Binding-site contacts:
Ligand atom C1 contacts residue HIS1075 of chain 1.G at 4.2 Å.
Ligand atom C1 contacts residue PHE1077 of chain 1.G at 4.4 Å (hydrophobic).
Ligand atom C3 contacts residue ASN1072 of chain 1.G at 3.8 Å.
Ligand atom C4 contacts residue ASN1072 of chain 1.G at 4.3 Å.
Ligand atom N2 contacts residue HIS1075 of chain 1.G at 4.4 Å.
Ligand atom C8 contacts residue THR1074 of chain 1.G at 4.4 Å.
Ligand atom C5 contacts residue PHE1077 of chain 1.G at 4.0 Å (hydrophobic).
Ligand atom C5 contacts residue HIS1075 of chain 1.G at 4.0 Å.
Ligand atom C3 contacts residue HIS1075 of chain 1.G at 4.1 Å.
Ligand atom C8 contacts residue HIS1075 of chain 1.G at 3.9 Å.
Ligand atom O7 contacts residue HIS1075 of chain 1.G at 2.9 Å (h-bond).
Ligand atom O4 contacts residue HIS1075 of chain 1.G at 3.9 Å.
Ligand atom O5 contacts residue HIS1075 of chain 1.G at 4.3 Å.
Ligand atom O5 contacts residue PHE1077 of chain 1.G at 3.6 Å.
Ligand atom C7 contacts residue HIS1075 of chain 1.G at 3.5 Å.
Ligand atom C1 contacts residue ASN1072 of chain 1.G at 1.5 Å.
Ligand atom C5 contacts residue ASN1072 of chain 1.G at 3.7 Å.
Ligand atom C3 contacts residue THR1074 of chain 1.G at 4.5 Å.
Ligand atom N2 contacts residue ASN1072 of chain 1.G at 3.0 Å (h-bond).
Ligand atom C2 contacts residue ASN1072 of chain 1.G at 2.5 Å.
Ligand atom C8 contacts residue ASN1072 of chain 1.G at 4.4 Å.
Ligand atom C6 contacts residue PHE1077 of chain 1.G at 3.9 Å (hydrophobic).
Ligand atom O7 contacts residue ASN1072 of chain 1.G at 3.0 Å (h-bond).
Ligand atom N2 contacts residue THR1074 of chain 1.G at 3.8 Å.
Ligand atom C7 contacts residue ASN1072 of chain 1.G at 3.2 Å.
Ligand atom O5 contacts residue ASN1072 of chain 1.G at 2.3 Å (h-bond).

Sequence of chain 1.G:
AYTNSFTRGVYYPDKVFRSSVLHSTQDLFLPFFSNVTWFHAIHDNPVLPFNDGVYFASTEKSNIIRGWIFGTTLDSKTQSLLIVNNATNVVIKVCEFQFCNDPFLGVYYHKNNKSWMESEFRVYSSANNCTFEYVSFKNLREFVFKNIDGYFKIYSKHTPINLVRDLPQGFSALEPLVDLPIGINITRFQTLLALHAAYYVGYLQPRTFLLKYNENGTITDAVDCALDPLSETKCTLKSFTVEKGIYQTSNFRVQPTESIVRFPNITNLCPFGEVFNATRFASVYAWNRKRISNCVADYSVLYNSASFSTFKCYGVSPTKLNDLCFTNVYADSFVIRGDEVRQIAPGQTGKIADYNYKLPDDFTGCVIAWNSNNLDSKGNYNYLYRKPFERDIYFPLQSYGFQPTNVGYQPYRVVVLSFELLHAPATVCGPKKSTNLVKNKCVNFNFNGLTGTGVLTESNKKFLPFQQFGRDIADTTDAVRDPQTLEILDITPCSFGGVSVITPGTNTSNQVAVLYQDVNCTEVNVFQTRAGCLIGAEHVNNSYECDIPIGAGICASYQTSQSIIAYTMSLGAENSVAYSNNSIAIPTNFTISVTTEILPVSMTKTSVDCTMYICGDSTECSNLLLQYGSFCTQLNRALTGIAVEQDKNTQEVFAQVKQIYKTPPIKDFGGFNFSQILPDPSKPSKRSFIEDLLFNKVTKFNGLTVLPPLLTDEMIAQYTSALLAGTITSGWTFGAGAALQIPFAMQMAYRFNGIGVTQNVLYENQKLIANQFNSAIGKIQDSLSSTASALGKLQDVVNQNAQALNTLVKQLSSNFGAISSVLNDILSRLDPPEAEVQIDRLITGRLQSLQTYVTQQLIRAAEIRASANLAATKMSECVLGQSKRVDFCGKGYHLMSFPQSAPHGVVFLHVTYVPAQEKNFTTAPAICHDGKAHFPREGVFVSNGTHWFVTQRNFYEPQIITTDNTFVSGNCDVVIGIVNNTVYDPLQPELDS

A small-molecule ligand and the protein it binds are described below.
Small molecule (SMILES): CC(=O)N[C@H]1[C@H](O[C@H]2[C@H](O)[C@@H](NC(C)=O)CO[C@@H]2CO)O[C@H](CO)[C@@H](O)[C@@H]1O